Sequence of chain 1.J:
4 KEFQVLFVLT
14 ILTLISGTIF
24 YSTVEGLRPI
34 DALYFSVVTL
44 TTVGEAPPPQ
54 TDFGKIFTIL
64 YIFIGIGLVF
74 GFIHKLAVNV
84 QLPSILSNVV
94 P

Binding-site contacts:
Ligand atom C contacts residue ILE18 of chain 1.J at 4.4 Å (hydrophobic).
Ligand atom OXT contacts residue LEU15 of chain 1.J at 3.0 Å.
Ligand atom N contacts residue ILE18 of chain 1.J at 4.1 Å.
Ligand atom O contacts residue SER19 of chain 1.J at 4.0 Å.
Ligand atom O contacts residue GLY1 of chain 1.DB at 3.2 Å (h-bond).
Ligand atom C contacts residue LEU15 of chain 1.J at 3.9 Å (hydrophobic).
Ligand atom C contacts residue GLY1 of chain 1.DB at 4.4 Å.
Ligand atom OXT contacts residue ILE18 of chain 1.J at 4.1 Å.
Ligand atom O contacts residue LEU15 of chain 1.J at 3.9 Å.
Ligand atom CA contacts residue LEU15 of chain 1.J at 4.2 Å (hydrophobic).

The small molecule below binds the protein below.
Small molecule (SMILES): NCC(=O)O